A protein and the small-molecule ligand that binds it are described below.
Small molecule (SMILES): CC(=O)N[C@H]1[C@H](O[C@H]2[C@H](O)[C@@H](NC(C)=O)CO[C@@H]2CO)O[C@H](CO)[C@@H](O)[C@@H]1O

Binding-site contacts:
Ligand atom N2 contacts residue ASN1108 of chain 1.C at 2.9 Å (h-bond).
Ligand atom C7 contacts residue ASN1108 of chain 1.C at 3.3 Å.
Ligand atom C1 contacts residue ASN1108 of chain 1.C at 1.5 Å.
Ligand atom C8 contacts residue ASN1108 of chain 1.C at 4.4 Å.
Ligand atom C3 contacts residue ASN1108 of chain 1.C at 3.9 Å.
Ligand atom C5 contacts residue ASN1108 of chain 1.C at 3.8 Å.
Ligand atom C2 contacts residue ASN1108 of chain 1.C at 2.5 Å.
Ligand atom C4 contacts residue ASN1108 of chain 1.C at 4.3 Å.
Ligand atom O5 contacts residue ASN1108 of chain 1.C at 2.4 Å (h-bond).
Ligand atom O7 contacts residue ASN1108 of chain 1.C at 3.3 Å (h-bond).

Sequence of chain 1.C:
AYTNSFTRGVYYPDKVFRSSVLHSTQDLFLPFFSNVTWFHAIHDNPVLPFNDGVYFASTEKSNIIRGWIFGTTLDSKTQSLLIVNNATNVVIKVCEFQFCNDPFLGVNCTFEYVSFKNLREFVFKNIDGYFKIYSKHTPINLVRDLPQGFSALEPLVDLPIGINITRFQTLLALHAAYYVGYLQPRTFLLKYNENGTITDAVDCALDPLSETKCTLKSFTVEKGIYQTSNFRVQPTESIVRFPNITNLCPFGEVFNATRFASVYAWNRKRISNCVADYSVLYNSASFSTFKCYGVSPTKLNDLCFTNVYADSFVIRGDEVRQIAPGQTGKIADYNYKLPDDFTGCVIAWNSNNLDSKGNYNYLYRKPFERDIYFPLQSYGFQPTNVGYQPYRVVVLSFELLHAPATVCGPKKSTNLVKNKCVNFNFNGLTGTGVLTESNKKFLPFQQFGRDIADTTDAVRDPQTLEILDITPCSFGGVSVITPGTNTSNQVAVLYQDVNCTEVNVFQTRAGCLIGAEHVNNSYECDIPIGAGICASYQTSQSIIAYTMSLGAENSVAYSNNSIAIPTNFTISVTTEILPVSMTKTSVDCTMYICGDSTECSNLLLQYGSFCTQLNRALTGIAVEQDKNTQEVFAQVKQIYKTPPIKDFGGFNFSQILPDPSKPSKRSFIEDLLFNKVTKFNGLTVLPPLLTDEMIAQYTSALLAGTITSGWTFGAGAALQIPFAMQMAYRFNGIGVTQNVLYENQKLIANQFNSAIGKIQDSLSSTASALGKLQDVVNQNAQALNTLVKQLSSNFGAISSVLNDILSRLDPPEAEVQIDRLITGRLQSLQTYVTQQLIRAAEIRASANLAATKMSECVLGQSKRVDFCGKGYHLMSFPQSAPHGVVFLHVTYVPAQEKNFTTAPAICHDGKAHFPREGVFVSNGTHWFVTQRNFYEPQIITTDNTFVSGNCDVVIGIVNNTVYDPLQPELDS